Binding-site contacts:
Ligand atom C5 contacts residue PHE529 of chain 1.B at 3.4 Å (hydrophobic).
Ligand atom C5' contacts residue ILE477 of chain 1.B at 3.6 Å (hydrophobic).
Ligand atom C6 contacts residue PHE529 of chain 1.B at 3.6 Å (hydrophobic).
Ligand atom O4' contacts residue PHE446 of chain 1.B at 3.7 Å.
Ligand atom N3 contacts residue PHE529 of chain 1.B at 3.6 Å.
Ligand atom O3P contacts residue ASP434 of chain 1.B at 3.7 Å.
Ligand atom OS1 contacts residue ALA478 of chain 1.B at 2.8 Å (h-bond).
Ligand atom O4P contacts residue ILE477 of chain 1.B at 2.6 Å (h-bond).
Ligand atom C2 contacts residue THR530 of chain 1.B at 3.4 Å.
Ligand atom O2' contacts residue MET405 of chain 1.B at 3.2 Å.
Ligand atom N6 contacts residue GLY528 of chain 1.B at 3.0 Å (h-bond).
Ligand atom N6 contacts residue PHE529 of chain 1.B at 3.5 Å.
Ligand atom N1 contacts residue THR530 of chain 1.B at 3.5 Å (h-bond).
Ligand atom O5P contacts residue ARG437 of chain 1.B at 3.0 Å (salt-bridge).
Ligand atom N7 contacts residue PHE446 of chain 1.B at 3.7 Å.
Ligand atom C2 contacts residue ARG451 of chain 1.B at 3.1 Å.
Ligand atom N3 contacts residue ILE477 of chain 1.B at 3.5 Å.
Ligand atom OS3 contacts residue PRO479 of chain 1.B at 3.1 Å.
Ligand atom N1 contacts residue ARG451 of chain 1.B at 2.5 Å (salt-bridge).
Ligand atom C4 contacts residue PHE529 of chain 1.B at 3.4 Å (hydrophobic).
Ligand atom OS2 contacts residue ARG451 of chain 1.B at 3.6 Å.
Ligand atom OS2 contacts residue ASN454 of chain 1.B at 3.1 Å (h-bond).
Ligand atom N6 contacts residue LYS527 of chain 1.B at 3.2 Å (salt-bridge).
Ligand atom OS1 contacts residue ILE477 of chain 1.B at 3.1 Å (h-bond).
Ligand atom O4P contacts residue PRO476 of chain 1.B at 3.6 Å.
Ligand atom C6 contacts residue PHE446 of chain 1.B at 3.5 Å (hydrophobic).
Ligand atom OS2 contacts residue ARG437 of chain 1.B at 3.7 Å.
Ligand atom N9 contacts residue PHE446 of chain 1.B at 3.6 Å.
Ligand atom N6 contacts residue PHE446 of chain 1.B at 3.5 Å.
Ligand atom C4 contacts residue PHE446 of chain 1.B at 3.4 Å (hydrophobic).
Ligand atom C6 contacts residue ARG451 of chain 1.B at 3.2 Å.
Ligand atom OS3 contacts residue ARG451 of chain 1.B at 2.9 Å (salt-bridge).
Ligand atom O2' contacts residue PHE529 of chain 1.B at 3.2 Å.
Ligand atom O5P contacts residue ASN454 of chain 1.B at 3.1 Å (h-bond).
Ligand atom C8 contacts residue PHE446 of chain 1.B at 3.6 Å (hydrophobic).
Ligand atom O2P contacts residue ARG515 of chain 1.B at 2.6 Å (salt-bridge).
Ligand atom N1 contacts residue PHE446 of chain 1.B at 3.7 Å.
Ligand atom N9 contacts residue PHE529 of chain 1.B at 3.6 Å.
Ligand atom C5 contacts residue PHE446 of chain 1.B at 3.5 Å (hydrophobic).
Ligand atom N6 contacts residue ARG451 of chain 1.B at 3.2 Å (salt-bridge).

Sequence of chain 1.B:
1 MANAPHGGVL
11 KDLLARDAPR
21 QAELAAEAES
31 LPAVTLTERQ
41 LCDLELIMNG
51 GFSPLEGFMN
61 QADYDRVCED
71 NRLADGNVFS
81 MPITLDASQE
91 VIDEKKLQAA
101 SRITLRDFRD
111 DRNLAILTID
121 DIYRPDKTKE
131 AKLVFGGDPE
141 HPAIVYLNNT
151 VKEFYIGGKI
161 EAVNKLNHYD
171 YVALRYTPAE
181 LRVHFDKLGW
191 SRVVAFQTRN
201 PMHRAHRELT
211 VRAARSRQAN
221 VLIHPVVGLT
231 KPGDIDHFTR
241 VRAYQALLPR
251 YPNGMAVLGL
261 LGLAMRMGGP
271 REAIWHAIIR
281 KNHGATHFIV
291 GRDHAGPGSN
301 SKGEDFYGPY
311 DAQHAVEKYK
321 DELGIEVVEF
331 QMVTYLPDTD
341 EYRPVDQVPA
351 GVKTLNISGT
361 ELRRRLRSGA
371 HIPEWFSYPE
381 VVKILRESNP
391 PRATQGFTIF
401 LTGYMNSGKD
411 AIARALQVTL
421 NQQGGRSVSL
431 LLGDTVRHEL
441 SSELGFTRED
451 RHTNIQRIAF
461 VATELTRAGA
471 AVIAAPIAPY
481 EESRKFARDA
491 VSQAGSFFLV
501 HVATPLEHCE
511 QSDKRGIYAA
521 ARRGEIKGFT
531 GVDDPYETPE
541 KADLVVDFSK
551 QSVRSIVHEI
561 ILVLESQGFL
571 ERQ

The small molecule below binds the protein below.
Small molecule (SMILES): Nc1ncnc2c1ncn2[C@@H]1O[C@H](CO[P](=O)(O)OS(=O)(=O)O)[C@@H](OP(=O)(O)O)[C@H]1O